Sequence of chain 2.A:
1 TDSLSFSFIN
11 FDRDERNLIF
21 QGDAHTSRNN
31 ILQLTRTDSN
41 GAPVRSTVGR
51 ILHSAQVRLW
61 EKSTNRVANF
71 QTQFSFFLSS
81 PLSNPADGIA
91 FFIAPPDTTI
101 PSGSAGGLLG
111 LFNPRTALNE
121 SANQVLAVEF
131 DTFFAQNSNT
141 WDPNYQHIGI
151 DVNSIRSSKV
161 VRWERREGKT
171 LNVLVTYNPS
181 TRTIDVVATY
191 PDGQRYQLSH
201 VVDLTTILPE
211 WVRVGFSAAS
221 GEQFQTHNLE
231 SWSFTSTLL

Binding-site contacts:
Ligand atom O6 contacts residue ALA122 of chain 2.A at 4.0 Å.
Ligand atom C6 contacts residue SER121 of chain 2.A at 4.3 Å.
Ligand atom C1 contacts residue SER121 of chain 2.A at 3.3 Å.
Ligand atom C1 contacts residue ASN119 of chain 2.A at 1.4 Å.
Ligand atom N2 contacts residue ASN119 of chain 2.A at 2.9 Å (h-bond).
Ligand atom C3 contacts residue ASN119 of chain 2.A at 3.8 Å.
Ligand atom C2 contacts residue ASN119 of chain 2.A at 2.5 Å.
Ligand atom C1 contacts residue ALA122 of chain 2.A at 4.4 Å (hydrophobic).
Ligand atom C6 contacts residue ALA122 of chain 2.A at 4.2 Å (hydrophobic).
Ligand atom C5 contacts residue SER121 of chain 2.A at 3.5 Å.
Ligand atom C4 contacts residue ASN119 of chain 2.A at 4.2 Å.
Ligand atom O5 contacts residue ALA122 of chain 2.A at 3.6 Å.
Ligand atom C5 contacts residue ALA122 of chain 2.A at 4.5 Å (hydrophobic).
Ligand atom C7 contacts residue ASN119 of chain 2.A at 3.6 Å.
Ligand atom O5 contacts residue ASN119 of chain 2.A at 2.3 Å (h-bond).
Ligand atom C5 contacts residue ASN119 of chain 2.A at 3.6 Å.
Ligand atom O5 contacts residue SER121 of chain 2.A at 3.4 Å (h-bond).
Ligand atom O7 contacts residue ASN119 of chain 2.A at 3.9 Å.

A protein and the small-molecule ligand that binds it are described below.
Small molecule (SMILES): CC(=O)N[C@@H]1[C@@H](O)[C@H](O)[C@@H](CO)O[C@H]1O